Sequence of chain 1.B:
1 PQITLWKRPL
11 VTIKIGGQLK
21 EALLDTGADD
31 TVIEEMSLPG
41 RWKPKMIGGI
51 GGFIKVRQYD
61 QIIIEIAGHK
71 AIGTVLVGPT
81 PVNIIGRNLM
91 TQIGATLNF

Sequence of chain 1.A:
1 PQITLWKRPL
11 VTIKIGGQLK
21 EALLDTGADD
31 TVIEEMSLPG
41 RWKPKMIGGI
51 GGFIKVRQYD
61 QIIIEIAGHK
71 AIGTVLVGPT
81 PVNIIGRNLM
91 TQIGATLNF

The small molecule below binds the protein below.
Small molecule (SMILES): CC(C)CN(C[C@@H](O)[C@H](Cc1ccccc1)NC(=O)O[C@H]1CCOC1)S(=O)(=O)c1ccc(N)cc1

Binding-site contacts:
Ligand atom C12 contacts residue ILE50 of chain 1.B at 3.6 Å (hydrophobic).
Ligand atom O6 contacts residue ASP29 of chain 1.B at 3.4 Å (salt-bridge).
Ligand atom C13 contacts residue VAL82 of chain 1.A at 3.8 Å (hydrophobic).
Ligand atom O3 contacts residue GLY27 of chain 1.B at 3.4 Å.
Ligand atom O6 contacts residue ALA28 of chain 1.B at 3.6 Å.
Ligand atom O6 contacts residue ASP30 of chain 1.B at 3.1 Å (salt-bridge).
Ligand atom C18 contacts residue ALA28 of chain 1.A at 3.7 Å (hydrophobic).
Ligand atom C23 contacts residue ILE84 of chain 1.B at 3.7 Å (hydrophobic).
Ligand atom C19 contacts residue ASP30 of chain 1.A at 3.4 Å.
Ligand atom O2 contacts residue ILE50 of chain 1.A at 3.8 Å.
Ligand atom C6 contacts residue ASP25 of chain 1.B at 3.4 Å.
Ligand atom C25 contacts residue ALA28 of chain 1.B at 3.8 Å (hydrophobic).
Ligand atom C4 contacts residue GLY48 of chain 1.B at 3.4 Å.
Ligand atom C10 contacts residue ILE50 of chain 1.B at 3.7 Å (hydrophobic).
Ligand atom C20 contacts residue ASP30 of chain 1.A at 3.7 Å.
Ligand atom C19 contacts residue ALA28 of chain 1.A at 3.5 Å (hydrophobic).
Ligand atom C7 contacts residue ASP25 of chain 1.A at 3.3 Å.
Ligand atom C25 contacts residue VAL32 of chain 1.B at 3.5 Å (hydrophobic).
Ligand atom O3 contacts residue ASP25 of chain 1.B at 2.6 Å (salt-bridge).
Ligand atom C24 contacts residue LEU23 of chain 1.B at 3.8 Å (hydrophobic).
Ligand atom C16 contacts residue ASP25 of chain 1.B at 3.6 Å.
Ligand atom O4 contacts residue ILE50 of chain 1.B at 3.4 Å.
Ligand atom C14 contacts residue ASP25 of chain 1.A at 3.2 Å.
Ligand atom O2 contacts residue GLY49 of chain 1.B at 3.7 Å.
Ligand atom O1 contacts residue ALA28 of chain 1.B at 3.5 Å.
Ligand atom O5 contacts residue ILE50 of chain 1.B at 3.0 Å.
Ligand atom O5 contacts residue GLY48 of chain 1.A at 3.4 Å (h-bond).
Ligand atom O1 contacts residue GLY27 of chain 1.B at 3.8 Å.
Ligand atom C15 contacts residue GLY27 of chain 1.A at 3.6 Å.
Ligand atom O3 contacts residue ASP25 of chain 1.A at 2.5 Å (salt-bridge).
Ligand atom N1 contacts residue GLY27 of chain 1.B at 3.1 Å (h-bond).
Ligand atom C11 contacts residue VAL82 of chain 1.A at 3.7 Å (hydrophobic).
Ligand atom C25 contacts residue ASP30 of chain 1.B at 3.3 Å.
Ligand atom C6 contacts residue ASP25 of chain 1.A at 3.3 Å.
Ligand atom C9 contacts residue GLY27 of chain 1.B at 3.4 Å.
Ligand atom O5 contacts residue GLY49 of chain 1.A at 3.4 Å.
Ligand atom C7 contacts residue GLY27 of chain 1.B at 3.7 Å.
Ligand atom C12 contacts residue GLY49 of chain 1.B at 3.4 Å.
Ligand atom N3 contacts residue ASP30 of chain 1.A at 3.2 Å (salt-bridge).
Ligand atom C22 contacts residue GLY48 of chain 1.A at 3.6 Å.